Binding-site contacts:
Ligand atom OP1 contacts residue SER1113 of chain 1.B at 4.5 Å.
Ligand atom OP1 contacts residue GLU1112 of chain 1.B at 2.8 Å (salt-bridge).
Ligand atom N4 contacts residue ARG1337 of chain 1.B at 4.1 Å.
Ligand atom N3 contacts residue LYS1111 of chain 1.B at 4.2 Å.
Ligand atom C1' contacts residue LYS1111 of chain 1.B at 4.2 Å.
Ligand atom N4 contacts residue ARG1339 of chain 1.B at 4.3 Å.
Ligand atom OP2 contacts residue GLU1112 of chain 1.B at 4.1 Å.
Ligand atom C4' contacts residue SER1113 of chain 1.B at 3.6 Å.
Ligand atom O3' contacts residue SER1113 of chain 1.B at 4.2 Å.
Ligand atom C5' contacts residue SER1113 of chain 1.B at 3.5 Å.
Ligand atom P contacts residue LYS1338 of chain 1.B at 4.3 Å.
Ligand atom OP2 contacts residue THR1341 of chain 1.B at 3.9 Å.
Ligand atom C2 contacts residue LYS1111 of chain 1.B at 4.1 Å.
Ligand atom C4' contacts residue LYS1111 of chain 1.B at 4.0 Å.
Ligand atom OP1 contacts residue LYS1111 of chain 1.B at 3.5 Å.
Ligand atom O3' contacts residue GLU1112 of chain 1.B at 4.4 Å.
Ligand atom C1' contacts residue LYS1111 of chain 1.B at 4.2 Å.
Ligand atom OP2 contacts residue SER1113 of chain 1.B at 4.2 Å.
Ligand atom P contacts residue GLU1112 of chain 1.B at 3.9 Å.
Ligand atom O3' contacts residue LYS1111 of chain 1.B at 4.1 Å.
Ligand atom C6 contacts residue ARG1339 of chain 1.B at 4.4 Å.
Ligand atom C3' contacts residue SER1113 of chain 1.B at 4.1 Å.
Ligand atom N6 contacts residue ARG1339 of chain 1.B at 3.2 Å (salt-bridge).
Ligand atom O2 contacts residue LYS1111 of chain 1.B at 2.9 Å (salt-bridge).
Ligand atom O4' contacts residue LYS1111 of chain 1.B at 3.5 Å (salt-bridge).
Ligand atom OP2 contacts residue LYS1338 of chain 1.B at 3.1 Å (salt-bridge).

A small-molecule ligand and the protein it binds are described below.
Small molecule (SMILES): Cc1cn([C@H]2C[C@H](O[P](=O)(O)OC[C@H]3O[C@@H](n4cnc5c(N)ncnc54)C[C@@H]3O[P](=O)(O)OC[C@H]3O[C@@H](n4ccc(N)nc4=O)C[C@@H]3O[P](=O)(O)OC[C@H]3O[C@@H](n4ccc(N)nc4=O)C[C@@H]3O[P](=O)(O)OC[C@H]3O[C@@H](n4cnc5c(N)ncnc54)C[C@@H]3OP(=O)(O)O)[C@@H](CO[P](=O)(O)O[C@H]3C[C@H](n4cnc5c(N)ncnc54)O[C@@H]3CO[P](=O)(O)O[C@H]3C[C@H](n4cnc5c(N)ncnc54)O[C@@H]3CO[P](=O)(O)O[C@H]3C[C@H](n4ccc(N)nc4=O)O[C@@H]3CO)O2)c(=O)[nH]c1=O

Sequence of chain 1.B:
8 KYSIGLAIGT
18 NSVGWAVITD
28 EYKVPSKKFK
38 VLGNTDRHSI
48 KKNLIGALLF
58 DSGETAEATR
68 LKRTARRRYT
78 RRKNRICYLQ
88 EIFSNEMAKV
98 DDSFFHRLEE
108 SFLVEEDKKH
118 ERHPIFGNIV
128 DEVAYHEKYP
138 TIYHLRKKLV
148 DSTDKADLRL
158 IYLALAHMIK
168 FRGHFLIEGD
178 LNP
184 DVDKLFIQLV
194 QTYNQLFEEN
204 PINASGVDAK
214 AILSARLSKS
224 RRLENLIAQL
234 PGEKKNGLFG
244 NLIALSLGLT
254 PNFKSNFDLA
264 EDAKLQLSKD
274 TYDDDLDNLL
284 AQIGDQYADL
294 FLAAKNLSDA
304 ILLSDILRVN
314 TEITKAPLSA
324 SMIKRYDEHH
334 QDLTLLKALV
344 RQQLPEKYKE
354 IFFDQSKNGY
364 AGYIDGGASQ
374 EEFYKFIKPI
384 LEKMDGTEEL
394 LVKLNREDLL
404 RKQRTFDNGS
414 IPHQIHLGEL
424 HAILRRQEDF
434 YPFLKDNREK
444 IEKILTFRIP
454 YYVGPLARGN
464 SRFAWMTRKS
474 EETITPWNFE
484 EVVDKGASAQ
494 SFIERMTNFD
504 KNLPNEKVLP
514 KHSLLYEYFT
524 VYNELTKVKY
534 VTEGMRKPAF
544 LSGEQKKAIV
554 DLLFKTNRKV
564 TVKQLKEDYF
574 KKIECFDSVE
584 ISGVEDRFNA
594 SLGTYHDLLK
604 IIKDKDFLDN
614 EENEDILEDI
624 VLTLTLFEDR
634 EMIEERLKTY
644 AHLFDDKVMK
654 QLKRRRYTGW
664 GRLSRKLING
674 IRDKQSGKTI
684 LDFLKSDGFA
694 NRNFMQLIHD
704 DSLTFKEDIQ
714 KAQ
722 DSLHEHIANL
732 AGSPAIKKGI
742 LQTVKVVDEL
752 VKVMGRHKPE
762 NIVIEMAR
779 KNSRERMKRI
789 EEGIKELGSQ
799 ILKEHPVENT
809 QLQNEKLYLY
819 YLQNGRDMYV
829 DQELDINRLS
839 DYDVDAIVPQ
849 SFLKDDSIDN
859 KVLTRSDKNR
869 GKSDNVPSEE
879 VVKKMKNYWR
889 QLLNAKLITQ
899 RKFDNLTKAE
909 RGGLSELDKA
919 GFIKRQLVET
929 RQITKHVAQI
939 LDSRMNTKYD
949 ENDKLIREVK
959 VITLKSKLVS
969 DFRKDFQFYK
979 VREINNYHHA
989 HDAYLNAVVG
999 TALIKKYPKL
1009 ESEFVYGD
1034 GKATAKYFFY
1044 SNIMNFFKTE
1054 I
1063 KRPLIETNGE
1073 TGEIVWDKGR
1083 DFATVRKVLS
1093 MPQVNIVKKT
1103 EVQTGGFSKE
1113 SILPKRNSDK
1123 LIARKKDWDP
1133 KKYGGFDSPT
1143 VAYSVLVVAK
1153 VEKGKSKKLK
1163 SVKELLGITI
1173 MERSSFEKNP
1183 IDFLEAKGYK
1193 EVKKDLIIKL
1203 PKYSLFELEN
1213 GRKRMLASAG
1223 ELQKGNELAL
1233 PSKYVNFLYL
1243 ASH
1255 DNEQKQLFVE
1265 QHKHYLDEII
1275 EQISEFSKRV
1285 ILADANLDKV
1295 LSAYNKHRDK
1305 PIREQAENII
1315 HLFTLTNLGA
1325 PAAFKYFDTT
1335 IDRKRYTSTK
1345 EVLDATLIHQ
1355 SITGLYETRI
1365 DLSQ